Binding-site contacts:
Ligand atom O6 contacts residue GLU391 of chain 1.C at 4.0 Å.
Ligand atom O5 contacts residue ASN291 of chain 1.C at 3.9 Å.
Ligand atom O5 contacts residue ASN278 of chain 1.C at 2.3 Å (h-bond).
Ligand atom C5 contacts residue ASN291 of chain 1.C at 4.2 Å.
Ligand atom C7 contacts residue VAL290 of chain 1.C at 4.4 Å (hydrophobic).
Ligand atom C3 contacts residue ASN278 of chain 1.C at 3.6 Å.
Ligand atom N2 contacts residue ASN278 of chain 1.C at 2.7 Å (h-bond).
Ligand atom C3 contacts residue VAL290 of chain 1.C at 4.3 Å (hydrophobic).
Ligand atom C1 contacts residue ASN291 of chain 1.C at 4.0 Å.
Ligand atom O7 contacts residue ASN278 of chain 1.C at 3.1 Å (h-bond).
Ligand atom C8 contacts residue ASN278 of chain 1.C at 4.3 Å.
Ligand atom C8 contacts residue VAL290 of chain 1.C at 4.2 Å (hydrophobic).
Ligand atom C2 contacts residue ASN278 of chain 1.C at 2.3 Å.
Ligand atom N2 contacts residue VAL290 of chain 1.C at 3.5 Å (h-bond).
Ligand atom C2 contacts residue VAL290 of chain 1.C at 4.0 Å (hydrophobic).
Ligand atom C8 contacts residue SER38 of chain 1.C at 3.5 Å.
Ligand atom C1 contacts residue VAL290 of chain 1.C at 3.5 Å (hydrophobic).
Ligand atom C7 contacts residue ASN278 of chain 1.C at 3.1 Å.
Ligand atom C4 contacts residue ASN278 of chain 1.C at 4.1 Å.
Ligand atom C1 contacts residue ASN278 of chain 1.C at 1.4 Å.
Ligand atom C5 contacts residue ASN278 of chain 1.C at 3.6 Å.

Sequence of chain 1.C:
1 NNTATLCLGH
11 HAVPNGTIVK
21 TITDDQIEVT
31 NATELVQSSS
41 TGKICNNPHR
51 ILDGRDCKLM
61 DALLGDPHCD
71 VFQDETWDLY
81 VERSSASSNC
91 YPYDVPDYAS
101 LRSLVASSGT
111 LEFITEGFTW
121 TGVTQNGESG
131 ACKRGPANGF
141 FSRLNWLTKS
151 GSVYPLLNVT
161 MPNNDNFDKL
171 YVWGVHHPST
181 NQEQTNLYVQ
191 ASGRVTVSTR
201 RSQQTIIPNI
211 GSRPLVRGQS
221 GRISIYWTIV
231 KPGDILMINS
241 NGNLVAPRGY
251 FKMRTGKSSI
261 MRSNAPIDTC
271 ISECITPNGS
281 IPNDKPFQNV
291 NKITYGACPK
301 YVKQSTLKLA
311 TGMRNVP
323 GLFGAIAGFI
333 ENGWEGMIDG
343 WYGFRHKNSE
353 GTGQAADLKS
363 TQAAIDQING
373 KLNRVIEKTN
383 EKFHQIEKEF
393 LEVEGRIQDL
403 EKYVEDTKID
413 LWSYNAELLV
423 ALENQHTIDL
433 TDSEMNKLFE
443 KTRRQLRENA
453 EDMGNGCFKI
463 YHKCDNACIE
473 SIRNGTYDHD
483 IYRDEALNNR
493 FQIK

This small molecule binds to this protein.
Small molecule (SMILES): CC(=O)N[C@@H]1[C@@H](O)[C@H](O)[C@@H](CO)O[C@H]1O